Sequence of chain 1.A:
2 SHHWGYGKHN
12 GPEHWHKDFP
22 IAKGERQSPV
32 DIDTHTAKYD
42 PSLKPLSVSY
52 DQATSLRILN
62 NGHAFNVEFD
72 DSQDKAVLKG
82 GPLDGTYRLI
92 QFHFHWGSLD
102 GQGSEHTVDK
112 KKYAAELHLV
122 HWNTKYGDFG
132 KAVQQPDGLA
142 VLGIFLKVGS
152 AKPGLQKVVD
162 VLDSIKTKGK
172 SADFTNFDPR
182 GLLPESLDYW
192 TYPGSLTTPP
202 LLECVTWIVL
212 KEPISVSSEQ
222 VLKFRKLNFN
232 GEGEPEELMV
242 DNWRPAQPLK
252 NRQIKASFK

Binding-site contacts:
Ligand atom C1 contacts residue LEU197 of chain 1.A at 3.6 Å (hydrophobic).
Ligand atom C2 contacts residue PHE130 of chain 1.A at 3.9 Å (hydrophobic).
Ligand atom C9 contacts residue HIS64 of chain 1.A at 3.5 Å.
Ligand atom N2 contacts residue HIS119 of chain 1.A at 3.3 Å (h-bond).
Ligand atom C10 contacts residue TRP5 of chain 1.A at 3.7 Å (hydrophobic).
Ligand atom C contacts residue GOL1 of chain 1.C at 3.6 Å.
Ligand atom O2 contacts residue TRP208 of chain 1.A at 3.8 Å.
Ligand atom C11 contacts residue PRO200 of chain 1.A at 3.5 Å (hydrophobic).
Ligand atom C13 contacts residue GOL1 of chain 1.C at 3.6 Å.
Ligand atom O1 contacts residue VAL142 of chain 1.A at 3.9 Å.
Ligand atom C9 contacts residue GOL1 of chain 1.C at 3.5 Å.
Ligand atom N2 contacts residue THR198 of chain 1.A at 2.9 Å (h-bond).
Ligand atom N2 contacts residue HIS94 of chain 1.A at 3.2 Å (h-bond).
Ligand atom O1 contacts residue VAL121 of chain 1.A at 3.8 Å.
Ligand atom S contacts residue THR198 of chain 1.A at 3.9 Å.
Ligand atom C16 contacts residue LEU197 of chain 1.A at 3.9 Å (hydrophobic).
Ligand atom C10 contacts residue GOL1 of chain 1.C at 3.6 Å.
Ligand atom N2 contacts residue ZN1 of chain 1.B at 1.9 Å.
Ligand atom S contacts residue HIS94 of chain 1.A at 3.9 Å.
Ligand atom C13 contacts residue THR199 of chain 1.A at 3.2 Å.
Ligand atom O contacts residue GOL1 of chain 1.C at 2.8 Å (h-bond).
Ligand atom O1 contacts residue HIS94 of chain 1.A at 3.3 Å.
Ligand atom S contacts residue ZN1 of chain 1.B at 3.1 Å.
Ligand atom C12 contacts residue GOL1 of chain 1.C at 3.6 Å.
Ligand atom C1 contacts residue PRO201 of chain 1.A at 3.8 Å (hydrophobic).
Ligand atom C15 contacts residue LEU197 of chain 1.A at 3.9 Å (hydrophobic).
Ligand atom N2 contacts residue HIS96 of chain 1.A at 3.4 Å (h-bond).
Ligand atom C9 contacts residue ASN62 of chain 1.A at 3.8 Å.
Ligand atom C17 contacts residue GOL1 of chain 1.C at 3.8 Å.
Ligand atom O2 contacts residue THR198 of chain 1.A at 3.0 Å (h-bond).
Ligand atom C14 contacts residue THR199 of chain 1.A at 3.3 Å.
Ligand atom O2 contacts residue LEU197 of chain 1.A at 3.2 Å.
Ligand atom C8 contacts residue ASN62 of chain 1.A at 3.5 Å.
Ligand atom C11 contacts residue THR199 of chain 1.A at 3.5 Å.
Ligand atom C10 contacts residue THR199 of chain 1.A at 3.5 Å.
Ligand atom C2 contacts residue LEU197 of chain 1.A at 3.7 Å (hydrophobic).
Ligand atom O1 contacts residue ZN1 of chain 1.B at 3.1 Å.
Ligand atom C17 contacts residue GLN92 of chain 1.A at 3.8 Å.
Ligand atom O1 contacts residue HIS119 of chain 1.A at 3.6 Å (h-bond).
Ligand atom C16 contacts residue HIS94 of chain 1.A at 3.9 Å.

This small molecule binds to this protein.
Small molecule (SMILES): NS(=O)(=O)c1ccc(C(=O)N2CCNC[C@H]2Cc2ccccc2)cc1